Sequence of chain 2.A:
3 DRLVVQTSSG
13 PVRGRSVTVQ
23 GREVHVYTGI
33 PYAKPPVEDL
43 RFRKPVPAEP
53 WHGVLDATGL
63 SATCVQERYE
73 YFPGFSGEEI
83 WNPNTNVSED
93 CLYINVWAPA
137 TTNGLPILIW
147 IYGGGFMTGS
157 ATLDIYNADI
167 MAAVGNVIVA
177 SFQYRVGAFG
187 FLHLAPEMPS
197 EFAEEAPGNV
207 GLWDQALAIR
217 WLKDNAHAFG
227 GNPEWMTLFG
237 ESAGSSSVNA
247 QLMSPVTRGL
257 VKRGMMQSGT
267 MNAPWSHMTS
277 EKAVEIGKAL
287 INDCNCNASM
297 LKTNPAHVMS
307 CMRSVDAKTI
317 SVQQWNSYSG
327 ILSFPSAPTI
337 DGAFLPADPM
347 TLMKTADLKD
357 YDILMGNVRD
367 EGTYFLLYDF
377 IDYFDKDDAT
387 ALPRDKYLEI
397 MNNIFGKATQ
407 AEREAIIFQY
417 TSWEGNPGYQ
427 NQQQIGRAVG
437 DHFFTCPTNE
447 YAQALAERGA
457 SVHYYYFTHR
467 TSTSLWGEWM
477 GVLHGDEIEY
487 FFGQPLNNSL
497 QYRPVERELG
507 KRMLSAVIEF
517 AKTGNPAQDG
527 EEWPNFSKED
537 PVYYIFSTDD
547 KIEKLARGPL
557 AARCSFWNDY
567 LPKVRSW

Binding-site contacts:
Ligand atom C15 contacts residue TYR71 of chain 2.A at 3.5 Å (hydrophobic).
Ligand atom C1 contacts residue GLU237 of chain 2.A at 3.9 Å.
Ligand atom C10 contacts residue TRP83 of chain 2.A at 3.4 Å (hydrophobic).
Ligand atom C6 contacts residue TRP83 of chain 2.A at 3.7 Å (hydrophobic).
Ligand atom I1 contacts residue PHE330 of chain 2.A at 3.7 Å.
Ligand atom C3 contacts residue GLY149 of chain 2.A at 3.8 Å.
Ligand atom C16 contacts residue TYR71 of chain 2.A at 3.4 Å (hydrophobic).
Ligand atom C12 contacts residue TYR370 of chain 2.A at 3.8 Å (hydrophobic).
Ligand atom C11 contacts residue TYR370 of chain 2.A at 3.5 Å (hydrophobic).
Ligand atom C7 contacts residue TYR374 of chain 2.A at 3.8 Å (hydrophobic).
Ligand atom C19 contacts residue TYR71 of chain 2.A at 3.9 Å (hydrophobic).
Ligand atom C1 contacts residue TRP83 of chain 2.A at 3.4 Å (hydrophobic).
Ligand atom C20 contacts residue TYR71 of chain 2.A at 3.8 Å (hydrophobic).
Ligand atom C7 contacts residue TRP472 of chain 2.A at 3.3 Å (hydrophobic).
Ligand atom I1 contacts residue TYR71 of chain 2.A at 3.7 Å.
Ligand atom C9 contacts residue TRP83 of chain 2.A at 3.4 Å (hydrophobic).
Ligand atom C18 contacts residue PHE371 of chain 2.A at 3.8 Å (hydrophobic).
Ligand atom I1 contacts residue GLY150 of chain 2.A at 3.7 Å.
Ligand atom C5 contacts residue TYR370 of chain 2.A at 3.9 Å (hydrophobic).
Ligand atom N1 contacts residue TYR370 of chain 2.A at 3.4 Å (h-bond).
Ligand atom C5 contacts residue TRP83 of chain 2.A at 3.5 Å (hydrophobic).
Ligand atom C11 contacts residue TRP83 of chain 2.A at 3.6 Å (hydrophobic).
Ligand atom C8 contacts residue LEU479 of chain 2.A at 3.8 Å (hydrophobic).
Ligand atom C12 contacts residue TRP83 of chain 2.A at 3.4 Å (hydrophobic).
Ligand atom C3 contacts residue GLY150 of chain 2.A at 3.5 Å.
Ligand atom C8 contacts residue TRP83 of chain 2.A at 3.9 Å (hydrophobic).
Ligand atom N1 contacts residue HIS480 of chain 2.A at 3.9 Å.
Ligand atom C2 contacts residue GLU237 of chain 2.A at 3.4 Å.
Ligand atom C10 contacts residue TYR370 of chain 2.A at 3.2 Å (hydrophobic).
Ligand atom C17 contacts residue TYR71 of chain 2.A at 3.2 Å (hydrophobic).
Ligand atom C13 contacts residue TYR370 of chain 2.A at 3.5 Å (hydrophobic).
Ligand atom C8 contacts residue TYR370 of chain 2.A at 3.9 Å (hydrophobic).
Ligand atom N1 contacts residue TRP83 of chain 2.A at 3.3 Å.
Ligand atom C8 contacts residue TRP472 of chain 2.A at 3.3 Å (hydrophobic).
Ligand atom C13 contacts residue TRP83 of chain 2.A at 3.3 Å (hydrophobic).
Ligand atom C18 contacts residue TYR71 of chain 2.A at 3.6 Å (hydrophobic).
Ligand atom C14 contacts residue TYR71 of chain 2.A at 3.5 Å (hydrophobic).
Ligand atom C1 contacts residue TYR370 of chain 2.A at 3.8 Å (hydrophobic).
Ligand atom C9 contacts residue TYR370 of chain 2.A at 3.5 Å (hydrophobic).
Ligand atom N2 contacts residue TRP83 of chain 2.A at 3.6 Å.

The small molecule below binds the protein below.
Small molecule (SMILES): Ic1cccc(CNc2c3c(nc4ccccc24)CCCC3)c1